Binding-site contacts:
Ligand atom N3 contacts residue VAL225 of chain 1.A at 3.9 Å.
Ligand atom N9 contacts residue CYS110 of chain 1.A at 3.7 Å.
Ligand atom N3 contacts residue GOL1 of chain 1.H at 3.7 Å.
Ligand atom N7 contacts residue CYS110 of chain 1.A at 3.3 Å.
Ligand atom C8 contacts residue THR250 of chain 1.A at 3.4 Å.
Ligand atom N3 contacts residue ASN226 of chain 1.A at 3.8 Å.
Ligand atom C4 contacts residue GOL1 of chain 1.H at 4.0 Å.
Ligand atom C6 contacts residue GLY111 of chain 1.A at 3.7 Å.
Ligand atom N6 contacts residue VAL262 of chain 1.A at 3.7 Å.
Ligand atom C5 contacts residue GLY111 of chain 1.A at 3.5 Å.
Ligand atom N7 contacts residue VAL267 of chain 1.A at 3.8 Å.
Ligand atom C8 contacts residue ASP251 of chain 1.A at 3.7 Å.
Ligand atom N1 contacts residue VAL225 of chain 1.A at 3.7 Å.
Ligand atom C2 contacts residue MET227 of chain 1.A at 3.8 Å (hydrophobic).
Ligand atom N1 contacts residue PHE208 of chain 1.A at 3.7 Å.
Ligand atom N7 contacts residue ASP251 of chain 1.A at 2.8 Å (salt-bridge).
Ligand atom C6 contacts residue PHE208 of chain 1.A at 3.8 Å (hydrophobic).
Ligand atom N7 contacts residue GLY111 of chain 1.A at 3.5 Å (h-bond).
Ligand atom C8 contacts residue GOL1 of chain 1.H at 3.6 Å.
Ligand atom N6 contacts residue VAL225 of chain 1.A at 3.9 Å.
Ligand atom N9 contacts residue GOL1 of chain 1.H at 2.9 Å (h-bond).
Ligand atom C8 contacts residue CYS110 of chain 1.A at 3.5 Å (hydrophobic).
Ligand atom C5 contacts residue CYS110 of chain 1.A at 3.8 Å (hydrophobic).
Ligand atom C4 contacts residue PHE208 of chain 1.A at 3.8 Å (hydrophobic).
Ligand atom C5 contacts residue ASP251 of chain 1.A at 4.0 Å.
Ligand atom N9 contacts residue ALA109 of chain 1.A at 3.4 Å (h-bond).
Ligand atom N7 contacts residue THR250 of chain 1.A at 3.6 Å (h-bond).
Ligand atom C2 contacts residue ASN226 of chain 1.A at 3.9 Å.
Ligand atom C2 contacts residue PHE208 of chain 1.A at 4.0 Å (hydrophobic).
Ligand atom N6 contacts residue ASP251 of chain 1.A at 3.0 Å (salt-bridge).
Ligand atom C8 contacts residue ALA109 of chain 1.A at 3.7 Å (hydrophobic).
Ligand atom C8 contacts residue VAL267 of chain 1.A at 3.7 Å (hydrophobic).
Ligand atom N6 contacts residue ASP253 of chain 1.A at 3.1 Å (salt-bridge).
Ligand atom N6 contacts residue GLY111 of chain 1.A at 3.6 Å.
Ligand atom C2 contacts residue VAL225 of chain 1.A at 3.7 Å (hydrophobic).
Ligand atom C4 contacts residue CYS110 of chain 1.A at 4.0 Å (hydrophobic).
Ligand atom C6 contacts residue ASP251 of chain 1.A at 3.9 Å.
Ligand atom C5 contacts residue PHE208 of chain 1.A at 3.7 Å (hydrophobic).
Ligand atom N3 contacts residue MET227 of chain 1.A at 3.7 Å.
Ligand atom C6 contacts residue VAL225 of chain 1.A at 3.9 Å (hydrophobic).

A protein and the small-molecule ligand that binds it are described below.
Small molecule (SMILES): Nc1ncnc2[nH]cnc12

Sequence of chain 1.A:
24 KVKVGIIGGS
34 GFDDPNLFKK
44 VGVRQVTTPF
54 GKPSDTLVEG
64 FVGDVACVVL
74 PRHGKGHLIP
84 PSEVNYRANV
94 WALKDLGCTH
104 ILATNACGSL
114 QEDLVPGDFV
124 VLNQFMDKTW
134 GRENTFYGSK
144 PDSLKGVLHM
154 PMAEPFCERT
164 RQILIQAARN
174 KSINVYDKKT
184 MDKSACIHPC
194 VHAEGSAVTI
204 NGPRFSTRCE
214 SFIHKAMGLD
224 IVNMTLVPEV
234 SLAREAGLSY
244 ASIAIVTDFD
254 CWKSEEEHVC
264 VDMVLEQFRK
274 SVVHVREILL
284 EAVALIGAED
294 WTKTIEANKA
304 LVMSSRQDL